Sequence of chain 2.K:
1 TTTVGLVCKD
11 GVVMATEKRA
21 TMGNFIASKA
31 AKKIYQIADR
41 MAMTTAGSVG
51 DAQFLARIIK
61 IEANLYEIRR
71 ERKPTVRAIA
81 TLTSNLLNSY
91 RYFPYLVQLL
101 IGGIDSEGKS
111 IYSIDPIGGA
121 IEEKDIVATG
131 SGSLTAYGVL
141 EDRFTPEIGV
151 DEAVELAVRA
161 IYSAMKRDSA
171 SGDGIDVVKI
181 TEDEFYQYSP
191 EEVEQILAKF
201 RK

The small molecule below binds the protein below.
Small molecule (SMILES): CCCC[C@@H](C=O)NC(=O)[C@H](CC(C)C)NC(=O)[C@H](CC(C)C)NC(C)=O

Binding-site contacts:
Ligand atom CD1 contacts residue ASP115 of chain 2.L at 3.2 Å.
Ligand atom O2 contacts residue THR21 of chain 2.K at 3.1 Å (h-bond).
Ligand atom CB3 contacts residue LYS33 of chain 2.K at 3.8 Å.
Ligand atom O28 contacts residue THR21 of chain 2.K at 3.7 Å.
Ligand atom C3 contacts residue LYS33 of chain 2.K at 3.6 Å.
Ligand atom CB2 contacts residue GLY47 of chain 2.K at 3.8 Å.
Ligand atom CG3 contacts residue VAL49 of chain 2.K at 3.6 Å (hydrophobic).
Ligand atom CB3 contacts residue THR1 of chain 2.K at 3.2 Å.
Ligand atom N3 contacts residue GLY47 of chain 2.K at 2.8 Å (h-bond).
Ligand atom CB3 contacts residue GLY47 of chain 2.K at 4.0 Å.
Ligand atom CD2 contacts residue ALA27 of chain 2.K at 3.9 Å (hydrophobic).
Ligand atom O2 contacts residue ALA20 of chain 2.K at 3.4 Å.
Ligand atom CA3 contacts residue THR1 of chain 2.K at 2.3 Å.
Ligand atom CD4 contacts residue SER48 of chain 2.K at 3.7 Å.
Ligand atom C19 contacts residue THR45 of chain 2.K at 3.3 Å.
Ligand atom C1 contacts residue VAL49 of chain 2.K at 3.8 Å (hydrophobic).
Ligand atom CA2 contacts residue GLY47 of chain 2.K at 3.0 Å.
Ligand atom CA3 contacts residue GLY47 of chain 2.K at 3.9 Å.
Ligand atom O3 contacts residue THR1 of chain 2.K at 2.0 Å (h-bond).
Ligand atom CD4 contacts residue GLY47 of chain 2.K at 3.5 Å.
Ligand atom C2 contacts residue GLY47 of chain 2.K at 3.4 Å.
Ligand atom N2 contacts residue THR21 of chain 2.K at 2.9 Å (h-bond).
Ligand atom CG1 contacts residue ASP115 of chain 2.L at 3.3 Å.
Ligand atom CD2 contacts residue MET22 of chain 2.K at 3.9 Å (hydrophobic).
Ligand atom O3 contacts residue GLY47 of chain 2.K at 3.6 Å.
Ligand atom CD1 contacts residue GLY119 of chain 2.L at 3.8 Å.
Ligand atom CA1 contacts residue THR21 of chain 2.K at 3.2 Å.
Ligand atom O1 contacts residue SER48 of chain 2.K at 3.4 Å.
Ligand atom CE3 contacts residue LYS32 of chain 2.K at 3.1 Å.
Ligand atom O1 contacts residue GLY47 of chain 2.K at 3.6 Å.
Ligand atom CB1 contacts residue ASP115 of chain 2.L at 3.8 Å.
Ligand atom CA3 contacts residue LYS33 of chain 2.K at 3.7 Å.
Ligand atom O1 contacts residue VAL49 of chain 2.K at 3.0 Å (h-bond).
Ligand atom CD1 contacts residue ILE121 of chain 2.L at 3.9 Å (hydrophobic).
Ligand atom C1 contacts residue THR21 of chain 2.K at 3.6 Å.
Ligand atom N3 contacts residue THR1 of chain 2.K at 3.3 Å (h-bond).
Ligand atom CE3 contacts residue THR45 of chain 2.K at 3.8 Å.
Ligand atom C3 contacts residue THR1 of chain 2.K at 1.2 Å.
Ligand atom CB3 contacts residue THR45 of chain 2.K at 3.5 Å.
Ligand atom CB1 contacts residue VAL49 of chain 2.K at 3.4 Å (hydrophobic).

Sequence of chain 2.L:
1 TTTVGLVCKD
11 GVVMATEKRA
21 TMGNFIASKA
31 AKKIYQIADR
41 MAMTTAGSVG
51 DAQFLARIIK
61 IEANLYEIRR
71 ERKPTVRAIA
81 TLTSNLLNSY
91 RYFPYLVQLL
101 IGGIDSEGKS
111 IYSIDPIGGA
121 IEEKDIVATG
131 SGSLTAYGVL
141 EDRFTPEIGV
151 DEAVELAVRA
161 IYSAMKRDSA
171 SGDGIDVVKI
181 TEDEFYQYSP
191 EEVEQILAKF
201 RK